This small molecule binds to this protein.
Small molecule (SMILES): CC(=O)N[C@H](CCC(=O)O)C(=O)N[C@@H](Cc1cnc[nH]1)C(=O)N1CCC[C@@H]1C(N)=O

Sequence of chain 1.A:
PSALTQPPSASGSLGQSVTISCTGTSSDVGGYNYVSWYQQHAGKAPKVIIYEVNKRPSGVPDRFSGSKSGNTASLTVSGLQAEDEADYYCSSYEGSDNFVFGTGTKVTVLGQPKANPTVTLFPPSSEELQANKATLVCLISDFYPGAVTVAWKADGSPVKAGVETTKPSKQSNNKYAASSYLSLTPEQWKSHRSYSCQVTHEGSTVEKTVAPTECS

Sequence of chain 1.B:
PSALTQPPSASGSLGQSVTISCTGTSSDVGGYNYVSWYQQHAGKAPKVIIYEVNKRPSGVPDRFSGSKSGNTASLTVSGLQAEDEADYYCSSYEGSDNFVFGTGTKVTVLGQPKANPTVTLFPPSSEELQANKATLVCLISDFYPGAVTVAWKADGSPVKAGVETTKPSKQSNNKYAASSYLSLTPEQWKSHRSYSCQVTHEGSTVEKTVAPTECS

Binding-site contacts:
Ligand atom CG contacts residue TYR34 of chain 1.B at 3.4 Å (hydrophobic).
Ligand atom N contacts residue PHE99 of chain 1.A at 3.2 Å.
Ligand atom O contacts residue TYR34 of chain 1.A at 3.5 Å.
Ligand atom ND1 contacts residue TYR34 of chain 1.B at 2.8 Å (h-bond).
Ligand atom CA contacts residue TYR93 of chain 1.A at 3.9 Å (hydrophobic).
Ligand atom CG contacts residue SER36 of chain 1.B at 3.1 Å.
Ligand atom CA contacts residue TYR34 of chain 1.B at 3.2 Å (hydrophobic).
Ligand atom O contacts residue PHE99 of chain 1.A at 3.4 Å.
Ligand atom CD contacts residue TYR51 of chain 1.B at 3.7 Å (hydrophobic).
Ligand atom C contacts residue TYR34 of chain 1.B at 3.3 Å (hydrophobic).
Ligand atom CB contacts residue PHE99 of chain 1.A at 3.6 Å (hydrophobic).
Ligand atom OE2 contacts residue TYR34 of chain 1.B at 3.5 Å.
Ligand atom ND1 contacts residue TYR93 of chain 1.B at 3.8 Å.
Ligand atom C contacts residue PHE99 of chain 1.B at 3.9 Å (hydrophobic).
Ligand atom CB contacts residue TYR34 of chain 1.B at 3.8 Å (hydrophobic).
Ligand atom CD contacts residue GLU52 of chain 1.B at 3.6 Å.
Ligand atom CD contacts residue TYR34 of chain 1.B at 3.5 Å (hydrophobic).
Ligand atom CE1 contacts residue TYR34 of chain 1.B at 3.4 Å (hydrophobic).
Ligand atom CD contacts residue TYR34 of chain 1.A at 4.0 Å (hydrophobic).
Ligand atom OE2 contacts residue GLU52 of chain 1.B at 2.8 Å (salt-bridge).
Ligand atom O contacts residue TYR93 of chain 1.B at 3.7 Å.
Ligand atom N contacts residue ASP97 of chain 1.A at 3.2 Å (salt-bridge).
Ligand atom CD contacts residue SER36 of chain 1.B at 3.3 Å.
Ligand atom O contacts residue TYR34 of chain 1.B at 3.4 Å (h-bond).
Ligand atom CB contacts residue TYR34 of chain 1.A at 4.0 Å (hydrophobic).
Ligand atom O contacts residue TYR34 of chain 1.B at 3.3 Å (h-bond).
Ligand atom CH3 contacts residue PHE99 of chain 1.B at 3.4 Å (hydrophobic).
Ligand atom OE2 contacts residue SER36 of chain 1.B at 2.8 Å (h-bond).
Ligand atom N contacts residue TYR93 of chain 1.A at 3.7 Å.
Ligand atom O contacts residue PHE99 of chain 1.A at 3.2 Å.
Ligand atom C contacts residue PHE99 of chain 1.A at 3.5 Å (hydrophobic).
Ligand atom OE2 contacts residue TYR51 of chain 1.B at 3.8 Å.
Ligand atom CA contacts residue PHE99 of chain 1.A at 3.6 Å (hydrophobic).
Ligand atom O contacts residue PHE99 of chain 1.B at 3.5 Å.
Ligand atom CG contacts residue TYR34 of chain 1.B at 3.9 Å (hydrophobic).
Ligand atom OE1 contacts residue TYR51 of chain 1.B at 3.7 Å.
Ligand atom OE1 contacts residue TYR34 of chain 1.B at 3.7 Å.
Ligand atom CB contacts residue TYR93 of chain 1.A at 3.9 Å (hydrophobic).
Ligand atom N contacts residue TYR34 of chain 1.B at 3.3 Å (h-bond).
Ligand atom OE1 contacts residue GLU52 of chain 1.B at 3.9 Å.